Binding-site contacts:
Ligand atom C9 contacts residue TYR61 of chain 1.G at 3.6 Å (hydrophobic).
Ligand atom C13 contacts residue TYR47 of chain 1.G at 3.5 Å (hydrophobic).
Ligand atom C22 contacts residue ILE58 of chain 1.G at 3.5 Å (hydrophobic).
Ligand atom C19 contacts residue ARG56 of chain 1.G at 3.3 Å.
Ligand atom C13 contacts residue ILE58 of chain 1.G at 3.5 Å (hydrophobic).
Ligand atom O53 contacts residue ASN99 of chain 1.H at 3.0 Å (h-bond).
Ligand atom C56 contacts residue ILE105 of chain 1.H at 3.6 Å (hydrophobic).
Ligand atom C30 contacts residue TRP37 of chain 1.G at 3.5 Å (hydrophobic).
Ligand atom O53 contacts residue TYR56 of chain 1.H at 3.5 Å.
Ligand atom C29 contacts residue TRP37 of chain 1.G at 3.4 Å (hydrophobic).
Ligand atom O35 contacts residue ASP104 of chain 1.H at 2.9 Å (salt-bridge).
Ligand atom N24 contacts residue HIS59 of chain 1.G at 3.1 Å (h-bond).
Ligand atom O10 contacts residue HIS64 of chain 1.G at 3.1 Å.
Ligand atom C23 contacts residue HIS59 of chain 1.G at 3.3 Å.
Ligand atom C19 contacts residue PRO48 of chain 1.G at 3.0 Å (hydrophobic).
Ligand atom N20 contacts residue ARG56 of chain 1.G at 2.6 Å (salt-bridge).
Ligand atom C21 contacts residue ILE58 of chain 1.G at 3.5 Å (hydrophobic).
Ligand atom C28 contacts residue SER60 of chain 1.G at 3.5 Å.
Ligand atom O32 contacts residue HIS64 of chain 1.G at 2.6 Å (h-bond).
Ligand atom O27 contacts residue TYR47 of chain 1.G at 2.8 Å (h-bond).
Ligand atom C13 contacts residue HIS59 of chain 1.G at 3.6 Å.
Ligand atom C14 contacts residue ILE58 of chain 1.G at 3.2 Å (hydrophobic).
Ligand atom N20 contacts residue PRO48 of chain 1.G at 3.5 Å.
Ligand atom C56 contacts residue PHE42 of chain 1.H at 3.3 Å (hydrophobic).
Ligand atom C65 contacts residue TRP40 of chain 1.H at 3.5 Å (hydrophobic).
Ligand atom C14 contacts residue TYR47 of chain 1.G at 3.5 Å (hydrophobic).
Ligand atom O35 contacts residue TYR61 of chain 1.G at 3.3 Å.
Ligand atom C29 contacts residue SER60 of chain 1.G at 3.4 Å.
Ligand atom O32 contacts residue TYR61 of chain 1.G at 3.1 Å (h-bond).
Ligand atom C48 contacts residue ASN99 of chain 1.H at 3.1 Å.
Ligand atom O32 contacts residue SER60 of chain 1.G at 2.6 Å (h-bond).
Ligand atom C51 contacts residue ASN99 of chain 1.H at 3.4 Å.
Ligand atom N36 contacts residue TYR61 of chain 1.G at 3.5 Å.
Ligand atom C59 contacts residue PRO41 of chain 1.H at 3.3 Å (hydrophobic).
Ligand atom O35 contacts residue HIS59 of chain 1.G at 3.5 Å (h-bond).
Ligand atom C58 contacts residue LEU51 of chain 1.H at 3.5 Å (hydrophobic).
Ligand atom C25 contacts residue TYR47 of chain 1.G at 3.5 Å (hydrophobic).
Ligand atom C8 contacts residue TYR61 of chain 1.G at 3.3 Å (hydrophobic).
Ligand atom C29 contacts residue HIS64 of chain 1.G at 3.5 Å.
Ligand atom C40 contacts residue PHE38 of chain 1.H at 3.5 Å (hydrophobic).

This small molecule binds to this protein.
Small molecule (SMILES): Cc1ncsc1-c1ccc(CNC(=O)[C@@H]2C[C@@H](O)CN2C(=O)[C@@H](NC(=O)CCC2CCN(c3nc(N(C)CCC(=O)NC4CC4)nc(N(C)Cc4c(C)nn(C)c4C)n3)CC2)C(C)(C)C)cc1

Sequence of chain 1.G:
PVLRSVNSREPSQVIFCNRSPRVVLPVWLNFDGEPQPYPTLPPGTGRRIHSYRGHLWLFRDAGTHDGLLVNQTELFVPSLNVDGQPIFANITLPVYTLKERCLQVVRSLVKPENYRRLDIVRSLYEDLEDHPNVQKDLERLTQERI

Sequence of chain 1.H:
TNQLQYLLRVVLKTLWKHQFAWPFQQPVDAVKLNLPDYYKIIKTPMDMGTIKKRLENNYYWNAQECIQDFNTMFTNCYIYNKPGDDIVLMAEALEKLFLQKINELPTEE